Sequence of chain 1.A:
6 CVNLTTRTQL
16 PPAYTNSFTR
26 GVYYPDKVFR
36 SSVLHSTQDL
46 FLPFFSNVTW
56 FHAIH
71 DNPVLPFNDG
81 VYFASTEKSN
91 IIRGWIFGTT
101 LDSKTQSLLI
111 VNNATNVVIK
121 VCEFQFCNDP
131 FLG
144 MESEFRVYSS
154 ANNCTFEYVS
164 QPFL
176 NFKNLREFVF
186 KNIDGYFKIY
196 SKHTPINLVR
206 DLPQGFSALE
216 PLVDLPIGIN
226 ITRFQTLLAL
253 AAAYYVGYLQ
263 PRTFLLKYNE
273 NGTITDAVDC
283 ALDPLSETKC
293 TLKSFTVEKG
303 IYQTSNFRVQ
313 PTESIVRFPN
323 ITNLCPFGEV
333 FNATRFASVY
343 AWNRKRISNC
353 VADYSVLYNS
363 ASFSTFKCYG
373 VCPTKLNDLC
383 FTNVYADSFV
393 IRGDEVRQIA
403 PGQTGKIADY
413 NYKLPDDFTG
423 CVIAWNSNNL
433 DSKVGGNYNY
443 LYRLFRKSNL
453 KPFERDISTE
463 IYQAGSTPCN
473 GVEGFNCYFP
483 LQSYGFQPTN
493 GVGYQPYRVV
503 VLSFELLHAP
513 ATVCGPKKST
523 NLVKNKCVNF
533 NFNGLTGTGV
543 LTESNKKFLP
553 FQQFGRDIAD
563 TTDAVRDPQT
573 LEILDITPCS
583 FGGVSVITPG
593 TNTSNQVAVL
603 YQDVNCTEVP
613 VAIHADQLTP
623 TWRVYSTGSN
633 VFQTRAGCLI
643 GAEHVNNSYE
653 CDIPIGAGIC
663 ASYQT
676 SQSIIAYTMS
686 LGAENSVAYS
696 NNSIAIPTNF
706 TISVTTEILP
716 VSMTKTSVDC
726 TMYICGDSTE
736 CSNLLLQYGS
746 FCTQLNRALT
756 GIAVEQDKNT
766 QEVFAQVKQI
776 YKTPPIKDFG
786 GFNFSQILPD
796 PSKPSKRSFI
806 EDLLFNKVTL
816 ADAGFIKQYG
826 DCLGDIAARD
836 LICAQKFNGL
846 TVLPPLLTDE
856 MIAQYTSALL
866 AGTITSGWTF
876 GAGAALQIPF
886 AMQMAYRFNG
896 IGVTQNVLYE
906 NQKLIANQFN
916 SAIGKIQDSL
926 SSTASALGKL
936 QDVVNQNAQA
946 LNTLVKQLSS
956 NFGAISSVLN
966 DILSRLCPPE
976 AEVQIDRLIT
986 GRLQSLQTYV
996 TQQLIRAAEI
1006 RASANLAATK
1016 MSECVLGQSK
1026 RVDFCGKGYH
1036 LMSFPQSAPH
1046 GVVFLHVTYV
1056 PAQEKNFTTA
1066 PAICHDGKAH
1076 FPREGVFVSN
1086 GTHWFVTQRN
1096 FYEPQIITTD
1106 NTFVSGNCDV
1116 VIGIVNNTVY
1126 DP

A protein and the small-molecule ligand that binds it are described below.
Small molecule (SMILES): CC(=O)N[C@H]1[C@H](O[C@H]2[C@H](O)[C@@H](NC(C)=O)CO[C@@H]2CO)O[C@H](CO)[C@@H](O)[C@@H]1O

Binding-site contacts:
Ligand atom C7 contacts residue ASN1121 of chain 1.A at 3.1 Å.
Ligand atom C5 contacts residue ASN1121 of chain 1.A at 3.6 Å.
Ligand atom C8 contacts residue ASN1121 of chain 1.A at 4.3 Å.
Ligand atom C2 contacts residue ASN1121 of chain 1.A at 2.4 Å.
Ligand atom O5 contacts residue ASN1121 of chain 1.A at 2.4 Å (h-bond).
Ligand atom N2 contacts residue ASN1121 of chain 1.A at 2.9 Å (h-bond).
Ligand atom C3 contacts residue ASN1121 of chain 1.A at 3.8 Å.
Ligand atom O7 contacts residue ASN1121 of chain 1.A at 2.9 Å (h-bond).
Ligand atom C1 contacts residue ASN1121 of chain 1.A at 1.4 Å.
Ligand atom C4 contacts residue ASN1121 of chain 1.A at 4.2 Å.